The protein below binds the small molecule below.
Small molecule (SMILES): CC(C)CCC[C@@H](C)[C@H]1CC[C@H]2[C@@H]3CC=C4C[C@@H](OC(=O)CCC(=O)O)CC[C@]4(C)[C@H]3CC[C@]12C

Sequence of chain 1.B:
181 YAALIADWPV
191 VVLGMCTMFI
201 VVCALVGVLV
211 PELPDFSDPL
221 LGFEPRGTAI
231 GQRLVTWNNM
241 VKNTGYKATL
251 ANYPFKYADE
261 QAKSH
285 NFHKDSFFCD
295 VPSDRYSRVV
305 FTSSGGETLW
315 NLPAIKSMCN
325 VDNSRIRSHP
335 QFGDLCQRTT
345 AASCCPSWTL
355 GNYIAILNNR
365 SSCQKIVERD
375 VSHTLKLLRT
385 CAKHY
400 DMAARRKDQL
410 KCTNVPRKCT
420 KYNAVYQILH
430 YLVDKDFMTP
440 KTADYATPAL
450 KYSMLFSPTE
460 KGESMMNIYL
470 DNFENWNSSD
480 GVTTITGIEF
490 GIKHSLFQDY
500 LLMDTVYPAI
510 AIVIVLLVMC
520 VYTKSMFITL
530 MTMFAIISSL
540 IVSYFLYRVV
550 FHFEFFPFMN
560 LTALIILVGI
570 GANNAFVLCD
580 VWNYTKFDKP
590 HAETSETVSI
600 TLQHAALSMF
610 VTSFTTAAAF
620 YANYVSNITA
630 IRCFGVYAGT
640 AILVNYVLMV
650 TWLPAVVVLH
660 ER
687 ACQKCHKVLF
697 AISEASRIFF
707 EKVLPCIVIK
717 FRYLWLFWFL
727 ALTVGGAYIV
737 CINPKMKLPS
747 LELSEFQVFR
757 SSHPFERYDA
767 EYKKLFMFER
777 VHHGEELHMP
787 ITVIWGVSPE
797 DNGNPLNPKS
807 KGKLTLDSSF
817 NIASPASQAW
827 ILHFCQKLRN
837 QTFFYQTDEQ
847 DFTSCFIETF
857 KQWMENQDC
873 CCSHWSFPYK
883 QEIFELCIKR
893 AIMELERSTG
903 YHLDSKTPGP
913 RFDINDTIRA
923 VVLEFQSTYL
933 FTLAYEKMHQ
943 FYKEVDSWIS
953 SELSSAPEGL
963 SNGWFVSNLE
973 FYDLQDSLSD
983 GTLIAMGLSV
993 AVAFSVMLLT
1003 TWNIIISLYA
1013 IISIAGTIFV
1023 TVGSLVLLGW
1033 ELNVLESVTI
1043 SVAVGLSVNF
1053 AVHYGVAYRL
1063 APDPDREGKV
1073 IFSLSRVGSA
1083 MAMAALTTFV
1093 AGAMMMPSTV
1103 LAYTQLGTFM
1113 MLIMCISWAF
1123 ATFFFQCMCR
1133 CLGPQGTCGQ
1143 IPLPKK

Binding-site contacts:
Ligand atom CAE contacts residue THR504 of chain 1.B at 4.5 Å.
Ligand atom CBE contacts residue LEU560 of chain 1.B at 4.2 Å (hydrophobic).
Ligand atom CAZ contacts residue PHE216 of chain 1.B at 4.3 Å (hydrophobic).
Ligand atom CBB contacts residue THR504 of chain 1.B at 4.1 Å.
Ligand atom CAT contacts residue LEU501 of chain 1.B at 3.5 Å (hydrophobic).
Ligand atom CAR contacts residue LEU501 of chain 1.B at 3.9 Å (hydrophobic).
Ligand atom CAK contacts residue PHE216 of chain 1.B at 4.3 Å (hydrophobic).
Ligand atom CAD contacts residue PHE216 of chain 1.B at 4.1 Å (hydrophobic).
Ligand atom CBB contacts residue LEU560 of chain 1.B at 4.2 Å (hydrophobic).
Ligand atom CAJ contacts residue LEU563 of chain 1.B at 4.3 Å (hydrophobic).
Ligand atom CAP contacts residue LEU560 of chain 1.B at 3.6 Å (hydrophobic).
Ligand atom CAD contacts residue LEU501 of chain 1.B at 4.2 Å (hydrophobic).
Ligand atom CAS contacts residue LEU501 of chain 1.B at 4.1 Å (hydrophobic).
Ligand atom CBD contacts residue PHE216 of chain 1.B at 4.3 Å (hydrophobic).
Ligand atom CAC contacts residue THR504 of chain 1.B at 3.4 Å.
Ligand atom CAE contacts residue LEU560 of chain 1.B at 3.5 Å (hydrophobic).
Ligand atom CBI contacts residue LEU560 of chain 1.B at 4.4 Å (hydrophobic).
Ligand atom CAI contacts residue PHE216 of chain 1.B at 4.2 Å (hydrophobic).
Ligand atom CBH contacts residue LEU501 of chain 1.B at 4.3 Å (hydrophobic).
Ligand atom CAQ contacts residue LEU560 of chain 1.B at 3.7 Å (hydrophobic).